The small molecule below binds the protein below.
Small molecule (SMILES): C/C1=C/CC(C)(C)/C=C/C[C@]2(C)Oc3cc(O)c(=O)cc(C)c3C[C@H]2C[C@@H]1O

Sequence of chain 1.A:
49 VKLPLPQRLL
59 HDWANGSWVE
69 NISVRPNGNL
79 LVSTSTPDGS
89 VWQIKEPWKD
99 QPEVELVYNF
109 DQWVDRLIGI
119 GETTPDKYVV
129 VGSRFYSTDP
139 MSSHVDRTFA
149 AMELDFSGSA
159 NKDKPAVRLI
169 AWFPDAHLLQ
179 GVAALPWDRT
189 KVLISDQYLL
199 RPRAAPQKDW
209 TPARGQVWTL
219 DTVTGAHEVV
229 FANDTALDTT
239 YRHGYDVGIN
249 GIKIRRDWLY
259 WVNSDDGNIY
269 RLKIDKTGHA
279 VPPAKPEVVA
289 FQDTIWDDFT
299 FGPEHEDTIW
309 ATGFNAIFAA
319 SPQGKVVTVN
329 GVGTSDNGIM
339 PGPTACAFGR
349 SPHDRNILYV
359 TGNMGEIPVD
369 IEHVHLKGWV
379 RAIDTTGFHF

Binding-site contacts:
Ligand atom C27 contacts residue 80W1 of chain 1.E at 3.5 Å.
Ligand atom C20 contacts residue TYR196 of chain 1.A at 3.4 Å (hydrophobic).
Ligand atom O06 contacts residue ASN313 of chain 1.A at 2.7 Å (h-bond).
Ligand atom C07 contacts residue MET362 of chain 1.A at 3.9 Å (hydrophobic).
Ligand atom C25 contacts residue TYR243 of chain 1.A at 3.9 Å (hydrophobic).
Ligand atom O08 contacts residue PHE312 of chain 1.A at 3.2 Å.
Ligand atom C10 contacts residue ASP295 of chain 1.A at 3.8 Å.
Ligand atom C20 contacts residue TYR243 of chain 1.A at 3.7 Å (hydrophobic).
Ligand atom C04 contacts residue MET362 of chain 1.A at 3.6 Å (hydrophobic).
Ligand atom C18 contacts residue TYR196 of chain 1.A at 3.6 Å (hydrophobic).
Ligand atom O08 contacts residue ASN313 of chain 1.A at 2.8 Å (h-bond).
Ligand atom C14 contacts residue ILE369 of chain 1.A at 3.6 Å (hydrophobic).
Ligand atom O06 contacts residue PRO341 of chain 1.A at 3.4 Å.
Ligand atom O06 contacts residue PHE312 of chain 1.A at 3.6 Å.
Ligand atom C15 contacts residue TYR196 of chain 1.A at 3.5 Å (hydrophobic).
Ligand atom C07 contacts residue ASN313 of chain 1.A at 3.9 Å.
Ligand atom C05 contacts residue GLY340 of chain 1.A at 3.7 Å.
Ligand atom C05 contacts residue PHE312 of chain 1.A at 3.5 Å (hydrophobic).
Ligand atom C10 contacts residue ILE293 of chain 1.A at 3.2 Å (hydrophobic).
Ligand atom C21 contacts residue 80W1 of chain 1.E at 3.7 Å.
Ligand atom C28 contacts residue TRP66 of chain 1.A at 3.5 Å (hydrophobic).
Ligand atom O06 contacts residue GLY340 of chain 1.A at 3.2 Å.
Ligand atom C19 contacts residue TYR196 of chain 1.A at 3.4 Å (hydrophobic).
Ligand atom C16 contacts residue 80W1 of chain 1.E at 3.3 Å.
Ligand atom C07 contacts residue GLY340 of chain 1.A at 3.9 Å.
Ligand atom O26 contacts residue 80W1 of chain 1.E at 3.1 Å (h-bond).
Ligand atom C09 contacts residue ILE293 of chain 1.A at 3.9 Å (hydrophobic).
Ligand atom O08 contacts residue GLY340 of chain 1.A at 3.9 Å.
Ligand atom C07 contacts residue PHE312 of chain 1.A at 3.6 Å (hydrophobic).
Ligand atom C28 contacts residue 80W1 of chain 1.E at 3.3 Å.
Ligand atom C19 contacts residue PRO138 of chain 1.A at 3.6 Å (hydrophobic).
Ligand atom C19 contacts residue MET139 of chain 1.A at 3.8 Å (hydrophobic).
Ligand atom O08 contacts residue MET362 of chain 1.A at 3.8 Å.
Ligand atom C05 contacts residue ASN313 of chain 1.A at 3.8 Å.
Ligand atom C15 contacts residue 80W1 of chain 1.E at 3.6 Å.
Ligand atom C25 contacts residue ILE369 of chain 1.A at 3.8 Å (hydrophobic).
Ligand atom O06 contacts residue GLY311 of chain 1.A at 3.5 Å (h-bond).
Ligand atom O08 contacts residue PRO366 of chain 1.A at 3.7 Å.
Ligand atom C04 contacts residue PHE312 of chain 1.A at 3.8 Å (hydrophobic).
Ligand atom C03 contacts residue GLY311 of chain 1.A at 3.6 Å.